Sequence of chain 1.D:
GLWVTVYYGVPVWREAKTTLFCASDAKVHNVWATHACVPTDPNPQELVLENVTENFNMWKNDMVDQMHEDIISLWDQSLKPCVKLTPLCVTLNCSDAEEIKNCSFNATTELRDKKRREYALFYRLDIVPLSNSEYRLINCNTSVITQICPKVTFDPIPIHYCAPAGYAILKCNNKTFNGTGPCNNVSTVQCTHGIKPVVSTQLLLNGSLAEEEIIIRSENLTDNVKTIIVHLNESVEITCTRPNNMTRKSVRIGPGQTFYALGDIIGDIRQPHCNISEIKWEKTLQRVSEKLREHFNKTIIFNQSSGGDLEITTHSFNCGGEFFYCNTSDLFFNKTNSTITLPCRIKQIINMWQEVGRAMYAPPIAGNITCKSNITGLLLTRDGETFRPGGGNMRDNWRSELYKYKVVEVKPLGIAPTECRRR

A small-molecule ligand and the protein it binds are described below.
Small molecule (SMILES): CC(=O)N[C@@H]1[C@@H](O)[C@H](O)[C@@H](CO)O[C@H]1O

Binding-site contacts:
Ligand atom N2 contacts residue GLU254 of chain 1.D at 4.2 Å.
Ligand atom C6 contacts residue ARG307 of chain 1.D at 4.3 Å.
Ligand atom O5 contacts residue ASN253 of chain 1.D at 2.4 Å (h-bond).
Ligand atom C1 contacts residue ASN253 of chain 1.D at 1.4 Å.
Ligand atom O5 contacts residue GLU233 of chain 1.D at 3.4 Å.
Ligand atom O5 contacts residue ARG307 of chain 1.D at 4.4 Å.
Ligand atom O4 contacts residue ARG307 of chain 1.D at 3.9 Å.
Ligand atom C4 contacts residue ARG307 of chain 1.D at 4.1 Å.
Ligand atom C8 contacts residue GLU254 of chain 1.D at 4.3 Å.
Ligand atom C3 contacts residue ASN253 of chain 1.D at 3.8 Å.
Ligand atom C2 contacts residue ARG307 of chain 1.D at 4.5 Å.
Ligand atom C4 contacts residue ASN253 of chain 1.D at 4.2 Å.
Ligand atom C5 contacts residue GLU233 of chain 1.D at 4.2 Å.
Ligand atom C6 contacts residue ILE234 of chain 1.D at 3.9 Å (hydrophobic).
Ligand atom C5 contacts residue ASN253 of chain 1.D at 3.6 Å.
Ligand atom O7 contacts residue ASN253 of chain 1.D at 3.1 Å (h-bond).
Ligand atom O6 contacts residue LYS311 of chain 1.D at 3.5 Å (salt-bridge).
Ligand atom C8 contacts residue ASN253 of chain 1.D at 4.4 Å.
Ligand atom C6 contacts residue GLU233 of chain 1.D at 3.7 Å.
Ligand atom C3 contacts residue ARG307 of chain 1.D at 3.7 Å.
Ligand atom N2 contacts residue ASN253 of chain 1.D at 2.9 Å (h-bond).
Ligand atom O6 contacts residue GLU310 of chain 1.D at 4.2 Å.
Ligand atom C1 contacts residue GLU233 of chain 1.D at 4.4 Å.
Ligand atom C7 contacts residue ASN253 of chain 1.D at 3.2 Å.
Ligand atom O6 contacts residue ARG307 of chain 1.D at 4.2 Å.
Ligand atom C6 contacts residue LYS311 of chain 1.D at 3.3 Å.
Ligand atom N2 contacts residue ARG307 of chain 1.D at 4.4 Å.
Ligand atom O3 contacts residue ARG307 of chain 1.D at 4.3 Å.
Ligand atom O5 contacts residue ILE234 of chain 1.D at 4.3 Å.
Ligand atom C1 contacts residue ARG307 of chain 1.D at 4.4 Å.
Ligand atom C2 contacts residue ASN253 of chain 1.D at 2.5 Å.
Ligand atom C5 contacts residue ARG307 of chain 1.D at 3.5 Å.